Sequence of chain 2.A:
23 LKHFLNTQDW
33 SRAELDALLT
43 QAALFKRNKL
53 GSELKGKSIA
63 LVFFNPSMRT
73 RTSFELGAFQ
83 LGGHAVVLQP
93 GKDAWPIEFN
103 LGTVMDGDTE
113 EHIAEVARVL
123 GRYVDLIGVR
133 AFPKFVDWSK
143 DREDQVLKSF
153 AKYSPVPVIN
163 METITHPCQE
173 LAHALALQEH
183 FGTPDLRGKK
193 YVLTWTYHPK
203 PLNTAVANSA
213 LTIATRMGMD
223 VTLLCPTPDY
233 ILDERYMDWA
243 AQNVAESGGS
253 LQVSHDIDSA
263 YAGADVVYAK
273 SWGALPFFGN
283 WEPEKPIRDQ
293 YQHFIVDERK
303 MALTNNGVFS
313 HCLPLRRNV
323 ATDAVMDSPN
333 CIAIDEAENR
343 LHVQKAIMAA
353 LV

A small-molecule ligand and the protein it binds are described below.
Small molecule (SMILES): CC(=O)N[C@@H](CCCN)C(=O)O

Binding-site contacts:
Ligand atom CA contacts residue PHE134 of chain 1.A at 3.8 Å (hydrophobic).
Ligand atom CB contacts residue GOL1 of chain 1.C at 3.6 Å.
Ligand atom CG contacts residue GLU164 of chain 1.A at 4.1 Å.
Ligand atom C2 contacts residue GLU112 of chain 2.A at 3.5 Å.
Ligand atom C contacts residue PHE134 of chain 1.A at 3.8 Å (hydrophobic).
Ligand atom CD contacts residue LEU315 of chain 1.A at 3.3 Å (hydrophobic).
Ligand atom NE contacts residue ARG71 of chain 1.A at 3.9 Å.
Ligand atom CG contacts residue GOL1 of chain 1.C at 4.2 Å.
Ligand atom OXT contacts residue KCX322 of chain 1.A at 4.3 Å.
Ligand atom CG contacts residue LEU315 of chain 1.A at 3.7 Å (hydrophobic).
Ligand atom N1 contacts residue KCX322 of chain 1.A at 4.2 Å.
Ligand atom NE contacts residue GOL1 of chain 1.C at 3.0 Å (h-bond).
Ligand atom O contacts residue LYS272 of chain 1.A at 4.2 Å.
Ligand atom OXT contacts residue ASN205 of chain 1.A at 3.9 Å.
Ligand atom CG contacts residue CYS314 of chain 1.A at 3.8 Å (hydrophobic).
Ligand atom OXT contacts residue LYS272 of chain 1.A at 2.9 Å (salt-bridge).
Ligand atom CD contacts residue HIS168 of chain 1.A at 4.2 Å.
Ligand atom CB contacts residue ARG132 of chain 1.A at 4.1 Å.
Ligand atom CB contacts residue GLU164 of chain 1.A at 3.8 Å.
Ligand atom O contacts residue ASN205 of chain 1.A at 3.6 Å.
Ligand atom C1 contacts residue TRP97 of chain 2.A at 3.6 Å (hydrophobic).
Ligand atom N1 contacts residue TRP97 of chain 2.A at 4.2 Å.
Ligand atom O1 contacts residue TRP97 of chain 2.A at 3.6 Å.
Ligand atom O1 contacts residue LEU204 of chain 1.A at 3.7 Å.
Ligand atom O contacts residue GLU164 of chain 1.A at 2.7 Å (salt-bridge).
Ligand atom NE contacts residue LEU315 of chain 1.A at 2.8 Å (h-bond).
Ligand atom NE contacts residue ARG132 of chain 1.A at 4.2 Å.
Ligand atom C2 contacts residue TRP97 of chain 2.A at 3.8 Å (hydrophobic).
Ligand atom CB contacts residue PHE134 of chain 1.A at 3.9 Å (hydrophobic).
Ligand atom CD contacts residue GOL1 of chain 1.C at 4.1 Å.
Ligand atom CD contacts residue GLU164 of chain 1.A at 3.7 Å.
Ligand atom CD contacts residue CYS314 of chain 1.A at 3.9 Å (hydrophobic).
Ligand atom C contacts residue ASN205 of chain 1.A at 4.0 Å.
Ligand atom O contacts residue PHE134 of chain 1.A at 3.6 Å.
Ligand atom C2 contacts residue LEU204 of chain 1.A at 3.8 Å (hydrophobic).
Ligand atom C contacts residue GLU164 of chain 1.A at 3.9 Å.
Ligand atom C1 contacts residue LEU204 of chain 1.A at 3.9 Å (hydrophobic).
Ligand atom NE contacts residue PRO316 of chain 1.A at 3.7 Å.
Ligand atom OXT contacts residue LEU204 of chain 1.A at 3.7 Å.
Ligand atom C contacts residue LYS272 of chain 1.A at 3.8 Å.

Sequence of chain 1.A:
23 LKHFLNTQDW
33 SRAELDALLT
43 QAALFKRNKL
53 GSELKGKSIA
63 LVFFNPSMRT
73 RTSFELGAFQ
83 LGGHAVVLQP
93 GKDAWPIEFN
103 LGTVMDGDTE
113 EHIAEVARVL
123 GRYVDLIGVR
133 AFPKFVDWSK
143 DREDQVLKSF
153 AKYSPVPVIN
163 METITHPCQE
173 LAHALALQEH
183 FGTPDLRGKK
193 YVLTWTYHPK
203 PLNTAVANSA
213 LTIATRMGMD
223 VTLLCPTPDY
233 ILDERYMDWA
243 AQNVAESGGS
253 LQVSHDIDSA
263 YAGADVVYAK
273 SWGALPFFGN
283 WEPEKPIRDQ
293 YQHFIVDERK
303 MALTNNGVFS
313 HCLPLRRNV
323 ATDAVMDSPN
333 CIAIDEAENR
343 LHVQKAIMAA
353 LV